Binding-site contacts:
Ligand atom C5 contacts residue THR140 of chain 1.A at 3.7 Å.
Ligand atom C11 contacts residue LEU199 of chain 1.A at 3.8 Å (hydrophobic).
Ligand atom C6 contacts residue THR140 of chain 1.A at 4.5 Å.
Ligand atom O7 contacts residue PHE198 of chain 1.A at 3.1 Å.
Ligand atom C1 contacts residue SER141 of chain 1.A at 4.2 Å.
Ligand atom O1A contacts residue SER141 of chain 1.A at 3.4 Å.
Ligand atom O10 contacts residue LEU199 of chain 1.A at 4.4 Å.
Ligand atom O1A contacts residue ASN150 of chain 1.A at 4.5 Å.
Ligand atom C11 contacts residue TRP158 of chain 1.A at 3.7 Å (hydrophobic).
Ligand atom C8 contacts residue ASP195 of chain 1.A at 4.5 Å.
Ligand atom O10 contacts residue THR140 of chain 1.A at 3.8 Å.
Ligand atom O8 contacts residue TYR103 of chain 1.A at 4.3 Å.
Ligand atom C9 contacts residue ASP195 of chain 1.A at 3.1 Å.
Ligand atom C10 contacts residue LEU199 of chain 1.A at 3.9 Å (hydrophobic).
Ligand atom O8 contacts residue TRP158 of chain 1.A at 4.4 Å.
Ligand atom C4 contacts residue THR140 of chain 1.A at 3.0 Å.
Ligand atom N5 contacts residue THR140 of chain 1.A at 3.2 Å (h-bond).
Ligand atom N5 contacts residue LEU199 of chain 1.A at 4.2 Å.
Ligand atom O9 contacts residue LYS194 of chain 1.A at 4.3 Å.
Ligand atom C11 contacts residue THR160 of chain 1.A at 3.6 Å.
Ligand atom O4 contacts residue THR140 of chain 1.A at 3.4 Å (h-bond).
Ligand atom C10 contacts residue THR140 of chain 1.A at 3.3 Å.
Ligand atom C11 contacts residue GLY139 of chain 1.A at 3.8 Å.
Ligand atom O1B contacts residue SER141 of chain 1.A at 4.4 Å.
Ligand atom C1 contacts residue SER142 of chain 1.A at 3.8 Å.
Ligand atom C3 contacts residue THR140 of chain 1.A at 4.2 Å.
Ligand atom C11 contacts residue THR140 of chain 1.A at 3.7 Å.
Ligand atom C7 contacts residue PHE198 of chain 1.A at 4.2 Å (hydrophobic).
Ligand atom N5 contacts residue TRP158 of chain 1.A at 4.4 Å.
Ligand atom O9 contacts residue ASP195 of chain 1.A at 2.3 Å (salt-bridge).
Ligand atom O1A contacts residue SER142 of chain 1.A at 2.7 Å (h-bond).
Ligand atom O1B contacts residue SER142 of chain 1.A at 3.9 Å.
Ligand atom O1A contacts residue THR140 of chain 1.A at 4.4 Å.

This small molecule binds to this protein.
Small molecule (SMILES): CC(=O)N[C@H]1[C@H]([C@H](O)[C@H](O)CO)O[C@@](O)(C(=O)O)C[C@@H]1O

Sequence of chain 1.A:
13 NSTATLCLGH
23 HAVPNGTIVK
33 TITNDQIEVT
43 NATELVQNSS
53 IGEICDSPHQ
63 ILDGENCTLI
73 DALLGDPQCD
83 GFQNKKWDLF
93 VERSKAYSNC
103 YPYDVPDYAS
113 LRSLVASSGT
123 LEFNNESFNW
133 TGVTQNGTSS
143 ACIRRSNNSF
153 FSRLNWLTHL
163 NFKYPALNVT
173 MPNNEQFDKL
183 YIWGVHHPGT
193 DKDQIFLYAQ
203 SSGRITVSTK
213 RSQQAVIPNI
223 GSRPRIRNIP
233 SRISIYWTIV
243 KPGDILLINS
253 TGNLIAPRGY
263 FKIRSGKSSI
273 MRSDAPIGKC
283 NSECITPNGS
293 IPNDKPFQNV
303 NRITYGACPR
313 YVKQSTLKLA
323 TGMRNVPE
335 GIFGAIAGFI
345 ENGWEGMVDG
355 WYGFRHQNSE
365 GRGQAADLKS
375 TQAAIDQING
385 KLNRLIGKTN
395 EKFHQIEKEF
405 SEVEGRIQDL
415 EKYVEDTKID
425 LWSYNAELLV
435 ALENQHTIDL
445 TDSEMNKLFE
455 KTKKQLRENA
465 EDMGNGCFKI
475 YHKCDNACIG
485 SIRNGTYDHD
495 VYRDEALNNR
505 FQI